A small-molecule ligand and the protein it binds are described below.
Small molecule (SMILES): CC(=O)N[C@@H]1[C@@H](O)[C@H](O)[C@@H](CO)O[C@H]1O

Binding-site contacts:
Ligand atom O7 contacts residue ASN412 of chain 1.D at 3.8 Å.
Ligand atom O5 contacts residue ASN412 of chain 1.D at 2.4 Å (h-bond).
Ligand atom C1 contacts residue ASN412 of chain 1.D at 1.4 Å.
Ligand atom C5 contacts residue ASN412 of chain 1.D at 3.7 Å.
Ligand atom C2 contacts residue ASN412 of chain 1.D at 2.5 Å.
Ligand atom C4 contacts residue ASN412 of chain 1.D at 4.3 Å.
Ligand atom C8 contacts residue ASN412 of chain 1.D at 4.2 Å.
Ligand atom N2 contacts residue ASN412 of chain 1.D at 2.9 Å (h-bond).
Ligand atom C3 contacts residue ASN412 of chain 1.D at 3.8 Å.
Ligand atom C7 contacts residue ASN412 of chain 1.D at 3.6 Å.

Sequence of chain 1.D:
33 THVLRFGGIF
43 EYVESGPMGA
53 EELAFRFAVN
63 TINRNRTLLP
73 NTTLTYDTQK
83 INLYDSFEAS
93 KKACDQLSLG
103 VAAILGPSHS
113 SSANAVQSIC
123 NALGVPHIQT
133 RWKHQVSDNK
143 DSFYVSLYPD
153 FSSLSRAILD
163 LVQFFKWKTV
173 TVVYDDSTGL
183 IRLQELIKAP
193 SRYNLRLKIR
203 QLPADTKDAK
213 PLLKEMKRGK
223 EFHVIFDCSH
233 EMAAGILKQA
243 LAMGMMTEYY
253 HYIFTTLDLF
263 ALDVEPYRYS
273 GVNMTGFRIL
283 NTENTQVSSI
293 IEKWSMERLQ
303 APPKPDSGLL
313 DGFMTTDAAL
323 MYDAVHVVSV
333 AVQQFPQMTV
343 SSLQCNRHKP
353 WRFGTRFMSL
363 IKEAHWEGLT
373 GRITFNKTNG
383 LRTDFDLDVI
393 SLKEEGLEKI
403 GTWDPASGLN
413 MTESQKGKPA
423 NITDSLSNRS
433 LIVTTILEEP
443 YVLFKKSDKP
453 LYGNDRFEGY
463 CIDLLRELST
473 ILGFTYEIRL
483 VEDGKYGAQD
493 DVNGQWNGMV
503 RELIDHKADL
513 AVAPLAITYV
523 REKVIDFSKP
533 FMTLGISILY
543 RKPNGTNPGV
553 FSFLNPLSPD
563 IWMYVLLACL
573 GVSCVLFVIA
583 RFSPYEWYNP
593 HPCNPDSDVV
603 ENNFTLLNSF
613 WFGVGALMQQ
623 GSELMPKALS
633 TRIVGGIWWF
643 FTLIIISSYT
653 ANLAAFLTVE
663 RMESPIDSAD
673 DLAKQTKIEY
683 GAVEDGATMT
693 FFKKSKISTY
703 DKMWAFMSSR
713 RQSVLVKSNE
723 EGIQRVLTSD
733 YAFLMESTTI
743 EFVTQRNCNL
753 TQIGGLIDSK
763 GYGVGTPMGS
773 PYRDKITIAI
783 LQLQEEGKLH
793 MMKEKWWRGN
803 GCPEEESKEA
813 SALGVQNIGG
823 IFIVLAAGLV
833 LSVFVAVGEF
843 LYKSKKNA